This small molecule binds to this protein.
Small molecule (SMILES): O=C(Cc1cncnc1)Nc1cccc(O[C@@H]2CC(=O)N2)c1

Binding-site contacts:
Ligand atom N contacts residue LEU141 of chain 1.A at 3.7 Å.
Ligand atom C8 contacts residue MET49 of chain 1.A at 3.2 Å (hydrophobic).
Ligand atom O2 contacts residue PRO168 of chain 1.A at 3.0 Å.
Ligand atom C3 contacts residue ASN142 of chain 1.A at 3.8 Å.
Ligand atom C9 contacts residue MET49 of chain 1.A at 3.8 Å (hydrophobic).
Ligand atom C9 contacts residue GLN189 of chain 1.A at 3.8 Å.
Ligand atom C12 contacts residue GLN189 of chain 1.A at 3.3 Å.
Ligand atom N3 contacts residue GLU166 of chain 1.A at 3.3 Å (salt-bridge).
Ligand atom O contacts residue GLU166 of chain 1.A at 3.0 Å (salt-bridge).
Ligand atom C12 contacts residue THR190 of chain 1.A at 3.0 Å.
Ligand atom N1 contacts residue PHE140 of chain 1.A at 3.7 Å.
Ligand atom C5 contacts residue CYS145 of chain 1.A at 3.8 Å (hydrophobic).
Ligand atom C13 contacts residue THR190 of chain 1.A at 3.1 Å.
Ligand atom C4 contacts residue GLU166 of chain 1.A at 3.5 Å.
Ligand atom C6 contacts residue MET165 of chain 1.A at 3.8 Å (hydrophobic).
Ligand atom O2 contacts residue THR190 of chain 1.A at 2.8 Å (h-bond).
Ligand atom C12 contacts residue ARG188 of chain 1.A at 2.8 Å.
Ligand atom C6 contacts residue HIS164 of chain 1.A at 3.7 Å.
Ligand atom C13 contacts residue PRO168 of chain 1.A at 3.8 Å (hydrophobic).
Ligand atom C7 contacts residue HIS164 of chain 1.A at 3.5 Å.
Ligand atom C4 contacts residue LEU141 of chain 1.A at 3.7 Å (hydrophobic).
Ligand atom N1 contacts residue HIS163 of chain 1.A at 2.8 Å (h-bond).
Ligand atom N2 contacts residue MET165 of chain 1.A at 3.8 Å.
Ligand atom C4 contacts residue PHE140 of chain 1.A at 3.3 Å (hydrophobic).
Ligand atom O1 contacts residue ARG188 of chain 1.A at 3.6 Å.
Ligand atom O2 contacts residue GLN192 of chain 1.A at 3.4 Å (h-bond).
Ligand atom C contacts residue GLU166 of chain 1.A at 3.8 Å.
Ligand atom N1 contacts residue SER144 of chain 1.A at 3.8 Å.
Ligand atom C1 contacts residue CYS145 of chain 1.A at 3.7 Å (hydrophobic).
Ligand atom C9 contacts residue ARG188 of chain 1.A at 3.5 Å.
Ligand atom C7 contacts residue MET165 of chain 1.A at 3.6 Å (hydrophobic).
Ligand atom C11 contacts residue ARG188 of chain 1.A at 3.2 Å.
Ligand atom C5 contacts residue HIS163 of chain 1.A at 3.2 Å.
Ligand atom N2 contacts residue HIS164 of chain 1.A at 3.3 Å (h-bond).
Ligand atom C9 contacts residue MET165 of chain 1.A at 3.7 Å (hydrophobic).
Ligand atom O1 contacts residue GLN189 of chain 1.A at 3.5 Å.
Ligand atom C11 contacts residue MET165 of chain 1.A at 3.6 Å (hydrophobic).
Ligand atom C8 contacts residue MET165 of chain 1.A at 3.5 Å (hydrophobic).
Ligand atom C12 contacts residue GLN192 of chain 1.A at 3.5 Å.
Ligand atom N1 contacts residue GLU166 of chain 1.A at 3.6 Å.

Sequence of chain 1.A:
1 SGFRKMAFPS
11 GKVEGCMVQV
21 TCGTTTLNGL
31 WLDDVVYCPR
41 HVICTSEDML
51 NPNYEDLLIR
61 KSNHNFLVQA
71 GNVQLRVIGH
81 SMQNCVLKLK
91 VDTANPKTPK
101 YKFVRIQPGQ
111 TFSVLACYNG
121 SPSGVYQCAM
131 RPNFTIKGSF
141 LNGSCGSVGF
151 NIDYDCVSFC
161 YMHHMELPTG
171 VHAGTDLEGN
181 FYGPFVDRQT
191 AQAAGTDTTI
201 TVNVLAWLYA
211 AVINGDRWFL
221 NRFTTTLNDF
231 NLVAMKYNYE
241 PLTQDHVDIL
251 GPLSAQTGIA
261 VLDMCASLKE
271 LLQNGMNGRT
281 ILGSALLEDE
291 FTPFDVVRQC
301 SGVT